This small molecule binds to this protein.
Small molecule (SMILES): CC(=O)N[C@H]1CO[C@H](CO[C@@H]2O[C@@H](C)[C@@H](O)[C@@H](O)[C@@H]2O)[C@@H](O)[C@@H]1O

Sequence of chain 1.A:
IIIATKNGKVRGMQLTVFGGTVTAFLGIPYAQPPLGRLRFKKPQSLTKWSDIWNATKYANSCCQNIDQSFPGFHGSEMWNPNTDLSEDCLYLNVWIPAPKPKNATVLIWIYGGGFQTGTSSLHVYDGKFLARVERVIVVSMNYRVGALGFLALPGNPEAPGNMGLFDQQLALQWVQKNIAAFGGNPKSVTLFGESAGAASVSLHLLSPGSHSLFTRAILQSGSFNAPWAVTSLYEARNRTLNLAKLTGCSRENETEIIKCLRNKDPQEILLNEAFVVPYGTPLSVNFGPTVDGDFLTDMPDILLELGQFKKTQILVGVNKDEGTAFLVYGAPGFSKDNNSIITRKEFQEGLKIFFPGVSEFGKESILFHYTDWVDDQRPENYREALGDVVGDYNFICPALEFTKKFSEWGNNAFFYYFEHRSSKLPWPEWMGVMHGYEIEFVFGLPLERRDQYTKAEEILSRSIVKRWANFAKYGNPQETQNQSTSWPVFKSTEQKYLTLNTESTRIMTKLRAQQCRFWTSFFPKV

Binding-site contacts:
Ligand atom C1 contacts residue ASN57 of chain 1.A at 1.4 Å.
Ligand atom O5 contacts residue ASN57 of chain 1.A at 2.4 Å (h-bond).
Ligand atom C5 contacts residue ASN57 of chain 1.A at 3.7 Å.
Ligand atom O7 contacts residue ASN57 of chain 1.A at 3.6 Å.
Ligand atom C4 contacts residue ASN57 of chain 1.A at 4.2 Å.
Ligand atom C5 contacts residue ARG14 of chain 1.A at 3.7 Å.
Ligand atom O5 contacts residue ARG14 of chain 1.A at 3.6 Å (salt-bridge).
Ligand atom C6 contacts residue ARG14 of chain 1.A at 4.3 Å.
Ligand atom C3 contacts residue ASN57 of chain 1.A at 3.8 Å.
Ligand atom C7 contacts residue ASN57 of chain 1.A at 3.5 Å.
Ligand atom C2 contacts residue ASN57 of chain 1.A at 2.5 Å.
Ligand atom N2 contacts residue ASN57 of chain 1.A at 2.9 Å (h-bond).
Ligand atom C1 contacts residue ARG14 of chain 1.A at 3.6 Å.